The small molecule below binds the protein below.
Small molecule (SMILES): Nc1nc2c(ncn2[C@@H]2O[C@H](CO[P](=O)(O)O[P](=O)(O)NP(=O)(O)O)[C@@H](O)[C@H]2O)c(=O)[nH]1

Binding-site contacts:
Ligand atom O1B contacts residue SER22 of chain 1.A at 2.9 Å (h-bond).
Ligand atom N7 contacts residue ALA151 of chain 1.A at 3.5 Å.
Ligand atom O2B contacts residue VAL19 of chain 1.A at 3.4 Å (h-bond).
Ligand atom C6 contacts residue LYS122 of chain 1.A at 3.6 Å.
Ligand atom O2' contacts residue LYS152 of chain 1.A at 3.5 Å (salt-bridge).
Ligand atom C6 contacts residue ASP124 of chain 1.A at 3.6 Å.
Ligand atom N1 contacts residue LYS122 of chain 1.A at 3.6 Å.
Ligand atom N1 contacts residue ASP124 of chain 1.A at 2.9 Å (salt-bridge).
Ligand atom C5' contacts residue GLY18 of chain 1.A at 3.6 Å.
Ligand atom O2A contacts residue ALA23 of chain 1.A at 2.9 Å (h-bond).
Ligand atom O2B contacts residue GLY18 of chain 1.A at 3.5 Å (h-bond).
Ligand atom N2 contacts residue ASP124 of chain 1.A at 3.0 Å (salt-bridge).
Ligand atom N3B contacts residue GLY18 of chain 1.A at 3.1 Å (h-bond).
Ligand atom O3G contacts residue LYS21 of chain 1.A at 2.8 Å (salt-bridge).
Ligand atom O4' contacts residue LYS122 of chain 1.A at 3.1 Å (salt-bridge).
Ligand atom C2 contacts residue LYS152 of chain 1.A at 3.5 Å.
Ligand atom O1B contacts residue LYS21 of chain 1.A at 3.5 Å (salt-bridge).
Ligand atom PB contacts residue MG1 of chain 1.C at 3.2 Å.
Ligand atom O1B contacts residue MG1 of chain 1.C at 2.0 Å.
Ligand atom O3A contacts residue GLY20 of chain 1.A at 3.1 Å (h-bond).
Ligand atom N3B contacts residue MG1 of chain 1.C at 3.4 Å.
Ligand atom PG contacts residue MG1 of chain 1.C at 3.3 Å.
Ligand atom O1G contacts residue MG1 of chain 1.C at 2.0 Å.
Ligand atom O6 contacts residue LYS122 of chain 1.A at 3.4 Å.
Ligand atom N7 contacts residue ASN121 of chain 1.A at 3.2 Å (h-bond).
Ligand atom N2 contacts residue LEU125 of chain 1.A at 3.5 Å.
Ligand atom O2A contacts residue GLY20 of chain 1.A at 3.5 Å.
Ligand atom O6 contacts residue ASN121 of chain 1.A at 3.3 Å (h-bond).
Ligand atom N1 contacts residue LYS152 of chain 1.A at 3.4 Å.
Ligand atom O6 contacts residue ALA151 of chain 1.A at 2.7 Å (h-bond).
Ligand atom PB contacts residue LYS21 of chain 1.A at 3.5 Å.
Ligand atom O3A contacts residue LYS21 of chain 1.A at 3.6 Å.
Ligand atom O3G contacts residue GLY18 of chain 1.A at 3.3 Å (h-bond).
Ligand atom O2B contacts residue GLY20 of chain 1.A at 3.1 Å (h-bond).
Ligand atom N7 contacts residue ALA23 of chain 1.A at 3.6 Å.
Ligand atom O3G contacts residue GLY17 of chain 1.A at 3.2 Å.
Ligand atom O6 contacts residue SER150 of chain 1.A at 3.4 Å.
Ligand atom O6 contacts residue ASP124 of chain 1.A at 3.5 Å (salt-bridge).
Ligand atom C8 contacts residue ALA23 of chain 1.A at 3.5 Å (hydrophobic).
Ligand atom O2B contacts residue LYS21 of chain 1.A at 2.8 Å (salt-bridge).

Sequence of chain 1.A:
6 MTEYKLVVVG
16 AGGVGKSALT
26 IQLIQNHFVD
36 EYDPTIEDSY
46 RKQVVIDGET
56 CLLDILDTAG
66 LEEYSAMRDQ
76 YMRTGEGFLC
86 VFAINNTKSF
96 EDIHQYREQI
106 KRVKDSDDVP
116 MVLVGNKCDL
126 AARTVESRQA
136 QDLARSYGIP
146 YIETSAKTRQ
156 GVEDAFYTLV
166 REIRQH